A small-molecule ligand and the protein it binds are described below.
Small molecule (SMILES): OC[C@H]1O[C@@H](O)[C@@H](O)[C@@H](O)[C@@H]1O

Sequence of chain 37.D:
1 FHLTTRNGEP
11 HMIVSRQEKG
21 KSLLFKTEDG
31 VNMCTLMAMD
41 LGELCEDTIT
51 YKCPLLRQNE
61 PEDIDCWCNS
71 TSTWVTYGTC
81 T

Binding-site contacts:
Ligand atom C5 contacts residue NAG1 of chain 37.T at 3.8 Å.
Ligand atom O3 contacts residue BMA1 of chain 37.V at 1.1 Å.
Ligand atom O4 contacts residue BMA1 of chain 37.V at 4.0 Å.
Ligand atom C2 contacts residue NAG1 of chain 37.T at 2.9 Å.
Ligand atom O2 contacts residue NAG1 of chain 37.T at 3.4 Å (h-bond).
Ligand atom C2 contacts residue BMA1 of chain 37.V at 3.2 Å.
Ligand atom O2 contacts residue BMA1 of chain 37.V at 3.0 Å (h-bond).
Ligand atom C2 contacts residue HIS2 of chain 37.D at 4.5 Å.
Ligand atom C1 contacts residue NAG1 of chain 37.T at 1.7 Å.
Ligand atom O5 contacts residue NAG1 of chain 37.T at 2.5 Å (h-bond).
Ligand atom C3 contacts residue BMA1 of chain 37.V at 2.5 Å.
Ligand atom C3 contacts residue NAG1 of chain 37.T at 4.1 Å.
Ligand atom C4 contacts residue BMA1 of chain 37.V at 3.6 Å.
Ligand atom O2 contacts residue HIS2 of chain 37.D at 3.4 Å (h-bond).
Ligand atom O6 contacts residue NAG1 of chain 37.T at 4.5 Å.